Binding-site contacts:
Ligand atom C6 contacts residue LYS181 of chain 11.N at 3.4 Å.
Ligand atom O4 contacts residue LYS181 of chain 11.N at 2.7 Å (salt-bridge).
Ligand atom C5 contacts residue LYS181 of chain 11.N at 3.4 Å.
Ligand atom C4 contacts residue LYS181 of chain 11.N at 3.6 Å.
Ligand atom C8 contacts residue ASN259 of chain 11.O at 4.2 Å.
Ligand atom C3 contacts residue LYS115 of chain 11.N at 4.3 Å.
Ligand atom O3 contacts residue LYS115 of chain 11.N at 3.6 Å (salt-bridge).
Ligand atom O7 contacts residue ASN259 of chain 11.O at 3.2 Å (h-bond).
Ligand atom C8 contacts residue THR116 of chain 11.N at 4.3 Å.
Ligand atom O4 contacts residue PHE118 of chain 11.N at 4.1 Å.
Ligand atom O5 contacts residue ASN259 of chain 11.O at 2.3 Å (h-bond).
Ligand atom C8 contacts residue LEU257 of chain 11.O at 4.1 Å (hydrophobic).
Ligand atom C3 contacts residue ASN259 of chain 11.O at 3.7 Å.
Ligand atom O6 contacts residue LYS181 of chain 11.N at 3.4 Å (salt-bridge).
Ligand atom C8 contacts residue ALA258 of chain 11.O at 3.7 Å (hydrophobic).
Ligand atom C5 contacts residue ASN259 of chain 11.O at 3.7 Å.
Ligand atom N2 contacts residue ASN259 of chain 11.O at 2.8 Å (h-bond).
Ligand atom C7 contacts residue ASN259 of chain 11.O at 3.2 Å.
Ligand atom C2 contacts residue ASN259 of chain 11.O at 2.4 Å.
Ligand atom C1 contacts residue ASN259 of chain 11.O at 1.4 Å.
Ligand atom C4 contacts residue ASN259 of chain 11.O at 4.2 Å.
Ligand atom N2 contacts residue THR116 of chain 11.N at 4.1 Å.

Sequence of chain 11.O:
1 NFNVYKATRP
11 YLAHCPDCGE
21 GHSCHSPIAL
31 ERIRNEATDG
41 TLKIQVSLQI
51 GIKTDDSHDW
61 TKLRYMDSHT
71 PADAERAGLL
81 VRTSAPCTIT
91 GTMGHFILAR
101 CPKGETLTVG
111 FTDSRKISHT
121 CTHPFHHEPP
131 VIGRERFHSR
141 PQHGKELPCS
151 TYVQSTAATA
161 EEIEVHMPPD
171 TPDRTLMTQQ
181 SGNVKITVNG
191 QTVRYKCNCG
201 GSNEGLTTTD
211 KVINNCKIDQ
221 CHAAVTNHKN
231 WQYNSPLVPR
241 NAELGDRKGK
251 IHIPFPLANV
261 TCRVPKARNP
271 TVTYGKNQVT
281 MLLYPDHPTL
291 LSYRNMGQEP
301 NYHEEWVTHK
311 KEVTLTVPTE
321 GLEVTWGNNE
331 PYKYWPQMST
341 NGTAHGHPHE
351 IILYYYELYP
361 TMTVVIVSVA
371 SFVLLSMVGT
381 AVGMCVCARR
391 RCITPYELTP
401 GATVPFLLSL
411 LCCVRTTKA

The small molecule below binds the protein below.
Small molecule (SMILES): CC(=O)N[C@@H]1[C@@H](O)[C@H](O)[C@@H](CO)O[C@H]1O

Sequence of chain 11.N:
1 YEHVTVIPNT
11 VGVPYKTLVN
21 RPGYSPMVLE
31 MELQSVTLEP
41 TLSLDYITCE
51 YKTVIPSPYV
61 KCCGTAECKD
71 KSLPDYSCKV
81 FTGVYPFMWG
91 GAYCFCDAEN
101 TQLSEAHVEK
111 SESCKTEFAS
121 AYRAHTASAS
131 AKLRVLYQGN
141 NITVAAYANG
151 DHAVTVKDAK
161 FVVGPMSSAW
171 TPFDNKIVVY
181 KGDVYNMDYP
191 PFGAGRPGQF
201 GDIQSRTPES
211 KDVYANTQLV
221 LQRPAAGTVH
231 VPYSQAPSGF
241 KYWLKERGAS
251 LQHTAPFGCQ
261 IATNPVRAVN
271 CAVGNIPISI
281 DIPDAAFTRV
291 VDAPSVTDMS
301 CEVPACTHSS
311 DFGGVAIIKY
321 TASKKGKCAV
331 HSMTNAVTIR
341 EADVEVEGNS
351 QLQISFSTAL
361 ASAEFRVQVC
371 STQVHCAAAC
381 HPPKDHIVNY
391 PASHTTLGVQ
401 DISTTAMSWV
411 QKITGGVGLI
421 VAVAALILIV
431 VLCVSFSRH